This small molecule binds to this protein.
Small molecule (SMILES): S=c1[nH]nc(-c2cccc(Br)c2)[nH]1

Sequence of chain 1.A:
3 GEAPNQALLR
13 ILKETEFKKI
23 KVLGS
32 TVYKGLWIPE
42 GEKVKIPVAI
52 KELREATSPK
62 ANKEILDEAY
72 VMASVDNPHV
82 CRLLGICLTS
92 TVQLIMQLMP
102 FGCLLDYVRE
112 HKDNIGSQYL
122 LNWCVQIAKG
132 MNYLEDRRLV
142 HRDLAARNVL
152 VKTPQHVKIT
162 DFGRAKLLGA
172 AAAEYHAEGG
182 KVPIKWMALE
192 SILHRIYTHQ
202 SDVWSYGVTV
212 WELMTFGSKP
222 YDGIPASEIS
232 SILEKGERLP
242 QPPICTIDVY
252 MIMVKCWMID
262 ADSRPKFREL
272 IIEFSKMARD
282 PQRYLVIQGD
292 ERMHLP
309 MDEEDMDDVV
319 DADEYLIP

Binding-site contacts:
Ligand atom N1 contacts residue ALA50 of chain 1.A at 3.9 Å.
Ligand atom N2 contacts residue MET97 of chain 1.A at 3.7 Å.
Ligand atom C8 contacts residue MET97 of chain 1.A at 3.9 Å (hydrophobic).
Ligand atom C8 contacts residue CYS82 of chain 1.A at 2.9 Å (hydrophobic).
Ligand atom N2 contacts residue CYS82 of chain 1.A at 4.1 Å.
Ligand atom C7 contacts residue MET97 of chain 1.A at 3.8 Å (hydrophobic).
Ligand atom C7 contacts residue THR161 of chain 1.A at 4.1 Å.
Ligand atom N2 contacts residue LEU151 of chain 1.A at 3.8 Å.
Ligand atom S1 contacts residue GLN98 of chain 1.A at 4.0 Å.
Ligand atom C3 contacts residue MET97 of chain 1.A at 3.6 Å (hydrophobic).
Ligand atom BR1 contacts residue THR161 of chain 1.A at 4.2 Å.
Ligand atom C2 contacts residue MET97 of chain 1.A at 3.7 Å (hydrophobic).
Ligand atom N1 contacts residue MET97 of chain 1.A at 3.9 Å.
Ligand atom N3 contacts residue CYS82 of chain 1.A at 3.4 Å (h-bond).
Ligand atom C4 contacts residue MET97 of chain 1.A at 4.1 Å (hydrophobic).
Ligand atom S1 contacts residue MET100 of chain 1.A at 3.8 Å.
Ligand atom BR1 contacts residue ASP162 of chain 1.A at 3.8 Å.
Ligand atom C1 contacts residue MET97 of chain 1.A at 4.2 Å (hydrophobic).
Ligand atom N1 contacts residue LEU151 of chain 1.A at 3.6 Å.
Ligand atom C7 contacts residue LEU151 of chain 1.A at 3.4 Å (hydrophobic).
Ligand atom C8 contacts residue MET100 of chain 1.A at 3.9 Å (hydrophobic).
Ligand atom N2 contacts residue MET100 of chain 1.A at 3.5 Å.
Ligand atom C4 contacts residue LEU151 of chain 1.A at 4.2 Å (hydrophobic).
Ligand atom C1 contacts residue THR161 of chain 1.A at 4.1 Å.
Ligand atom C3 contacts residue THR161 of chain 1.A at 4.1 Å.
Ligand atom BR1 contacts residue LYS52 of chain 1.A at 2.8 Å.
Ligand atom C2 contacts residue LYS52 of chain 1.A at 4.2 Å.
Ligand atom C6 contacts residue LYS52 of chain 1.A at 3.8 Å.
Ligand atom BR1 contacts residue GLU69 of chain 1.A at 3.6 Å.
Ligand atom N3 contacts residue LEU151 of chain 1.A at 3.5 Å.
Ligand atom N3 contacts residue THR161 of chain 1.A at 3.3 Å (h-bond).
Ligand atom C2 contacts residue THR161 of chain 1.A at 3.4 Å.
Ligand atom C3 contacts residue LEU151 of chain 1.A at 3.8 Å (hydrophobic).
Ligand atom S1 contacts residue CYS82 of chain 1.A at 1.9 Å (h-bond).
Ligand atom C8 contacts residue GLN98 of chain 1.A at 3.6 Å.
Ligand atom N2 contacts residue GLN98 of chain 1.A at 2.6 Å (h-bond).
Ligand atom C1 contacts residue LYS52 of chain 1.A at 3.4 Å.
Ligand atom N3 contacts residue MET97 of chain 1.A at 3.7 Å.
Ligand atom C8 contacts residue LEU151 of chain 1.A at 3.6 Å (hydrophobic).
Ligand atom N1 contacts residue GLN98 of chain 1.A at 3.5 Å (h-bond).